Sequence of chain 1.K:
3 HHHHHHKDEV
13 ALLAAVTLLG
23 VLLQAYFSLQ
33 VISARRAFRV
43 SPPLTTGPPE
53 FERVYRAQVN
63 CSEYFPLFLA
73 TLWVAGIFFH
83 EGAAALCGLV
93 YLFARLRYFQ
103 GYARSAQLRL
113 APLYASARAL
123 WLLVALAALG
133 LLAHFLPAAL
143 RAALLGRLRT

Binding-site contacts:
Ligand atom C10 contacts residue LEU122 of chain 1.K at 3.6 Å (hydrophobic).
Ligand atom C15 contacts residue TYR66 of chain 1.K at 3.5 Å (hydrophobic).
Ligand atom C20 contacts residue TYR100 of chain 1.K at 3.3 Å (hydrophobic).
Ligand atom O23 contacts residue LEU115 of chain 1.K at 3.7 Å.
Ligand atom C15 contacts residue LEU115 of chain 1.K at 3.8 Å (hydrophobic).
Ligand atom N24 contacts residue ARG97 of chain 1.K at 3.2 Å (salt-bridge).
Ligand atom C27 contacts residue LEU122 of chain 1.K at 3.8 Å (hydrophobic).
Ligand atom C16 contacts residue LEU115 of chain 1.K at 3.5 Å (hydrophobic).
Ligand atom C18 contacts residue ASN62 of chain 1.K at 3.6 Å.
Ligand atom C1 contacts residue ALA27 of chain 1.J at 3.5 Å (hydrophobic).
Ligand atom C19 contacts residue ASN62 of chain 1.K at 3.4 Å.
Ligand atom O22 contacts residue ASN62 of chain 1.K at 3.7 Å.
Ligand atom C17 contacts residue LEU115 of chain 1.K at 3.8 Å (hydrophobic).
Ligand atom O21 contacts residue LEU115 of chain 1.K at 3.7 Å.
Ligand atom C2 contacts residue LEU69 of chain 1.K at 3.5 Å (hydrophobic).
Ligand atom C9 contacts residue ALA119 of chain 1.K at 3.7 Å (hydrophobic).
Ligand atom C30 contacts residue ALA27 of chain 1.J at 3.6 Å (hydrophobic).
Ligand atom C4 contacts residue LEU122 of chain 1.K at 3.6 Å (hydrophobic).
Ligand atom C8 contacts residue ALA119 of chain 1.K at 3.7 Å (hydrophobic).
Ligand atom O22 contacts residue ARG111 of chain 1.K at 2.7 Å (salt-bridge).
Ligand atom O23 contacts residue ARG97 of chain 1.K at 2.9 Å (salt-bridge).
Ligand atom C16 contacts residue TYR66 of chain 1.K at 3.7 Å (hydrophobic).
Ligand atom N24 contacts residue TYR66 of chain 1.K at 3.5 Å.
Ligand atom C6 contacts residue TYR66 of chain 1.K at 3.4 Å (hydrophobic).
Ligand atom O21 contacts residue ARG111 of chain 1.K at 2.9 Å (salt-bridge).
Ligand atom C19 contacts residue TYR100 of chain 1.K at 3.3 Å (hydrophobic).
Ligand atom C25 contacts residue TYR66 of chain 1.K at 3.5 Å (hydrophobic).
Ligand atom C2 contacts residue ALA27 of chain 1.J at 3.5 Å (hydrophobic).
Ligand atom C20 contacts residue ARG111 of chain 1.K at 3.6 Å.
Ligand atom C3 contacts residue ALA27 of chain 1.J at 3.7 Å (hydrophobic).
Ligand atom N14 contacts residue TYR66 of chain 1.K at 3.3 Å (h-bond).
Ligand atom C30 contacts residue SER30 of chain 1.J at 3.8 Å.
Ligand atom C8 contacts residue TRP123 of chain 1.K at 3.4 Å (hydrophobic).
Ligand atom C13 contacts residue TYR66 of chain 1.K at 3.6 Å (hydrophobic).
Ligand atom C2 contacts residue VAL23 of chain 1.J at 3.8 Å (hydrophobic).
Ligand atom O23 contacts residue TYR66 of chain 1.K at 3.5 Å.
Ligand atom C27 contacts residue ARG97 of chain 1.K at 3.0 Å.
Ligand atom C9 contacts residue TRP123 of chain 1.K at 3.4 Å (hydrophobic).
Ligand atom O22 contacts residue TYR100 of chain 1.K at 2.5 Å (h-bond).
Ligand atom C1 contacts residue TYR66 of chain 1.K at 3.4 Å (hydrophobic).

Sequence of chain 1.J:
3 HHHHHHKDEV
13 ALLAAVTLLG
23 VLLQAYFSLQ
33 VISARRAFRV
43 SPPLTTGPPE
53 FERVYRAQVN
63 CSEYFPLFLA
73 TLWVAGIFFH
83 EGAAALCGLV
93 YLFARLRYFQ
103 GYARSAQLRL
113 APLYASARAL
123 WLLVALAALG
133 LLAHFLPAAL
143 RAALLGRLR

This small molecule binds to this protein.
Small molecule (SMILES): COc1nc(C(=O)[C@H]2C[C@@H]2C(=O)O)ncc1N(CC1CC1)c1cccc2ccccc12